Sequence of chain 1.B:
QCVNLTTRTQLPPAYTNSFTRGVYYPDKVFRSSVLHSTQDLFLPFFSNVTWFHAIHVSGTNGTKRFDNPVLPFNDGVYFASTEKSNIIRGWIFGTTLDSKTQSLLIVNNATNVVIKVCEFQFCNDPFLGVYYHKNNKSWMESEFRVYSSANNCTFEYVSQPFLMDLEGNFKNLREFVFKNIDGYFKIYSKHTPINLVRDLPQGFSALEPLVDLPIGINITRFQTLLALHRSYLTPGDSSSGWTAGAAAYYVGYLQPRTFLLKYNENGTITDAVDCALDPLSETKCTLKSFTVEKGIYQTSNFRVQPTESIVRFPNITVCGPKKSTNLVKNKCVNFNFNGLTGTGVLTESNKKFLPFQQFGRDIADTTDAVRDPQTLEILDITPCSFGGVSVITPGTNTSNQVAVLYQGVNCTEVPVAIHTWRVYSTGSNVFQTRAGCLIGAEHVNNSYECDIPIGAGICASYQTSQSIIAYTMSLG

Binding-site contacts:
Ligand atom O7 contacts residue ASN109 of chain 1.B at 3.1 Å (h-bond).
Ligand atom C8 contacts residue ALA110 of chain 1.B at 3.8 Å (hydrophobic).
Ligand atom C3 contacts residue ASN112 of chain 1.B at 4.2 Å.
Ligand atom C7 contacts residue ALA110 of chain 1.B at 4.5 Å (hydrophobic).
Ligand atom C7 contacts residue ASN109 of chain 1.B at 3.2 Å.
Ligand atom C4 contacts residue ASN109 of chain 1.B at 4.2 Å.
Ligand atom C3 contacts residue ASN109 of chain 1.B at 3.8 Å.
Ligand atom N2 contacts residue ASN112 of chain 1.B at 3.4 Å (h-bond).
Ligand atom C8 contacts residue ASN112 of chain 1.B at 4.0 Å.
Ligand atom C8 contacts residue ASN109 of chain 1.B at 4.4 Å.
Ligand atom C7 contacts residue ASN112 of chain 1.B at 4.2 Å.
Ligand atom C8 contacts residue THR111 of chain 1.B at 4.0 Å.
Ligand atom C2 contacts residue ASN109 of chain 1.B at 2.4 Å.
Ligand atom C2 contacts residue ASN112 of chain 1.B at 4.3 Å.
Ligand atom O6 contacts residue VAL158 of chain 1.B at 4.2 Å.
Ligand atom C5 contacts residue ASN109 of chain 1.B at 3.7 Å.
Ligand atom C1 contacts residue ASN109 of chain 1.B at 1.4 Å.
Ligand atom N2 contacts residue ASN109 of chain 1.B at 2.9 Å (h-bond).
Ligand atom O5 contacts residue ASN109 of chain 1.B at 2.4 Å (h-bond).
Ligand atom O4 contacts residue VAL158 of chain 1.B at 4.1 Å.

The protein below binds the small molecule below.
Small molecule (SMILES): CC(=O)N[C@@H]1[C@@H](O)[C@H](O)[C@@H](CO)O[C@H]1O